The small molecule below binds the protein below.
Small molecule (SMILES): C=CC(=O)N(C)CCOc1cc(Cl)ccc1Oc1cc(Cl)cc(C#N)c1

Sequence of chain 1.A:
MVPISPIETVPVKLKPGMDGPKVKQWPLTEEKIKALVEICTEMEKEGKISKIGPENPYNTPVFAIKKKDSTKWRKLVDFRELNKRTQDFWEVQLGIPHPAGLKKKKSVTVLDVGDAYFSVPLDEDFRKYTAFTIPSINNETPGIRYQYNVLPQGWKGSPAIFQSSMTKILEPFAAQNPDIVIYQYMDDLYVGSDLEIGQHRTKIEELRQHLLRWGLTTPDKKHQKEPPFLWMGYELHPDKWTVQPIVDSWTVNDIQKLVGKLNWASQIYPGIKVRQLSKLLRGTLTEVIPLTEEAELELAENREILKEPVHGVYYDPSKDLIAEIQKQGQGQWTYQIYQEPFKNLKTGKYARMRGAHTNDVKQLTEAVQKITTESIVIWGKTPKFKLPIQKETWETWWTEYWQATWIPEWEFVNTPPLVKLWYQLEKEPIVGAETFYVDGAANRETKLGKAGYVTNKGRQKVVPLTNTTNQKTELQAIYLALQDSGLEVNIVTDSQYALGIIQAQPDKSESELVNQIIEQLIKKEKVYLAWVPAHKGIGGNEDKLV

Binding-site contacts:
Ligand atom C9 contacts residue TYR190 of chain 1.A at 3.5 Å (hydrophobic).
Ligand atom C15 contacts residue LYS103 of chain 1.A at 3.7 Å.
Ligand atom C19 contacts residue LYS105 of chain 1.A at 3.9 Å.
Ligand atom C2 contacts residue VAL181 of chain 1.A at 3.9 Å (hydrophobic).
Ligand atom C1 contacts residue TYR183 of chain 1.A at 3.7 Å (hydrophobic).
Ligand atom C8 contacts residue TYR190 of chain 1.A at 3.6 Å (hydrophobic).
Ligand atom C10 contacts residue LEU102 of chain 1.A at 3.9 Å (hydrophobic).
Ligand atom CL1 contacts residue LYS105 of chain 1.A at 3.4 Å.
Ligand atom C4 contacts residue VAL108 of chain 1.A at 3.8 Å (hydrophobic).
Ligand atom C19 contacts residue LYS103 of chain 1.A at 3.5 Å.
Ligand atom C2 contacts residue TYR183 of chain 1.A at 3.6 Å (hydrophobic).
Ligand atom CL1 contacts residue VAL181 of chain 1.A at 3.4 Å.
Ligand atom C18 contacts residue PRO238 of chain 1.A at 3.4 Å (hydrophobic).
Ligand atom C10 contacts residue TYR190 of chain 1.A at 3.5 Å (hydrophobic).
Ligand atom C7 contacts residue TYR190 of chain 1.A at 3.6 Å (hydrophobic).
Ligand atom C14 contacts residue TYR320 of chain 1.A at 3.6 Å (hydrophobic).
Ligand atom O1 contacts residue VAL108 of chain 1.A at 3.3 Å.
Ligand atom C5 contacts residue TYR190 of chain 1.A at 3.7 Å (hydrophobic).
Ligand atom C6 contacts residue TYR190 of chain 1.A at 3.9 Å (hydrophobic).
Ligand atom C8 contacts residue LEU236 of chain 1.A at 3.9 Å (hydrophobic).
Ligand atom C11 contacts residue LEU102 of chain 1.A at 3.6 Å (hydrophobic).
Ligand atom CL1 contacts residue TYR183 of chain 1.A at 3.7 Å.
Ligand atom N1 contacts residue PHE229 of chain 1.A at 3.5 Å.
Ligand atom N1 contacts residue VAL110 of chain 1.A at 3.5 Å.
Ligand atom C13 contacts residue LYS103 of chain 1.A at 3.4 Å.
Ligand atom N2 contacts residue TYR320 of chain 1.A at 3.8 Å.
Ligand atom C15 contacts residue LYS104 of chain 1.A at 3.5 Å.
Ligand atom O2 contacts residue VAL108 of chain 1.A at 3.7 Å.
Ligand atom C8 contacts residue VAL110 of chain 1.A at 3.7 Å (hydrophobic).
Ligand atom C3 contacts residue TYR190 of chain 1.A at 3.5 Å (hydrophobic).
Ligand atom C15 contacts residue LYS105 of chain 1.A at 3.0 Å.
Ligand atom C18 contacts residue LYS105 of chain 1.A at 2.9 Å.
Ligand atom C17 contacts residue PRO238 of chain 1.A at 3.4 Å (hydrophobic).
Ligand atom C12 contacts residue VAL108 of chain 1.A at 3.7 Å (hydrophobic).
Ligand atom C13 contacts residue LEU102 of chain 1.A at 3.6 Å (hydrophobic).
Ligand atom C16 contacts residue VAL108 of chain 1.A at 3.9 Å (hydrophobic).
Ligand atom N1 contacts residue TYR190 of chain 1.A at 3.9 Å.
Ligand atom C3 contacts residue TYR183 of chain 1.A at 3.8 Å (hydrophobic).
Ligand atom C11 contacts residue TYR190 of chain 1.A at 3.9 Å (hydrophobic).
Ligand atom CL2 contacts residue TYR190 of chain 1.A at 3.9 Å.